Binding-site contacts:
Ligand atom N contacts residue TYR268 of chain 1.B at 4.2 Å.
Ligand atom C contacts residue SER189 of chain 1.C at 3.9 Å.
Ligand atom N contacts residue GLU217 of chain 1.B at 2.4 Å (salt-bridge).
Ligand atom CG contacts residue TYR123 of chain 1.C at 4.4 Å (hydrophobic).
Ligand atom CD contacts residue TYR268 of chain 1.B at 3.8 Å (hydrophobic).
Ligand atom OXT contacts residue ARG125 of chain 1.C at 2.8 Å (salt-bridge).
Ligand atom OXT contacts residue SER189 of chain 1.C at 3.0 Å (h-bond).
Ligand atom CD contacts residue TYR262 of chain 1.B at 4.5 Å (hydrophobic).
Ligand atom O contacts residue THR265 of chain 1.B at 4.3 Å.
Ligand atom CB contacts residue TYR123 of chain 1.C at 4.2 Å (hydrophobic).
Ligand atom N contacts residue PHE159 of chain 1.B at 3.8 Å.
Ligand atom CD contacts residue TYR219 of chain 1.B at 3.2 Å (hydrophobic).
Ligand atom OXT contacts residue TYR123 of chain 1.C at 4.5 Å.
Ligand atom N contacts residue TYR219 of chain 1.B at 4.1 Å.
Ligand atom C contacts residue TYR123 of chain 1.C at 3.9 Å (hydrophobic).
Ligand atom CG contacts residue TYR268 of chain 1.B at 4.2 Å (hydrophobic).
Ligand atom N contacts residue SER218 of chain 1.B at 3.4 Å (h-bond).
Ligand atom CB contacts residue TYR262 of chain 1.B at 4.2 Å (hydrophobic).
Ligand atom CB contacts residue THR265 of chain 1.B at 4.5 Å.
Ligand atom CB contacts residue TYR268 of chain 1.B at 4.3 Å (hydrophobic).
Ligand atom CG contacts residue SER189 of chain 1.C at 4.5 Å.
Ligand atom OXT contacts residue THR265 of chain 1.B at 3.4 Å.
Ligand atom CD contacts residue SER218 of chain 1.B at 4.0 Å.
Ligand atom O contacts residue TYR262 of chain 1.B at 3.9 Å.
Ligand atom CB contacts residue TYR219 of chain 1.B at 4.2 Å (hydrophobic).
Ligand atom O contacts residue ARG125 of chain 1.C at 2.5 Å (salt-bridge).
Ligand atom N contacts residue TYR262 of chain 1.B at 3.7 Å.
Ligand atom CG contacts residue TYR219 of chain 1.B at 4.1 Å (hydrophobic).
Ligand atom O contacts residue TYR123 of chain 1.C at 3.5 Å.
Ligand atom CD contacts residue GLU217 of chain 1.B at 3.8 Å.
Ligand atom C contacts residue ARG125 of chain 1.C at 3.2 Å.
Ligand atom O contacts residue GLN104 of chain 1.C at 4.4 Å.
Ligand atom CG contacts residue THR265 of chain 1.B at 4.3 Å.
Ligand atom CD contacts residue PHE159 of chain 1.B at 4.4 Å (hydrophobic).
Ligand atom C contacts residue THR265 of chain 1.B at 3.8 Å.

Sequence of chain 1.C:
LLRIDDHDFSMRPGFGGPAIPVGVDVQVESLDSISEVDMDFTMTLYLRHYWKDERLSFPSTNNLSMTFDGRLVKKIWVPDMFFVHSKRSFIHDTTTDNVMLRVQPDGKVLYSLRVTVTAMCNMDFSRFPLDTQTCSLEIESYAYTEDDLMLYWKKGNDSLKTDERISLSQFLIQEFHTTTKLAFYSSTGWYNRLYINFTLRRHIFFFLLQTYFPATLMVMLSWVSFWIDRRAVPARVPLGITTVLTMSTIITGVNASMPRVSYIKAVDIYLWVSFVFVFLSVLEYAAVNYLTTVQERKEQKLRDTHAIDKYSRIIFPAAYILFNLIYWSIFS

A protein and the small-molecule ligand that binds it are described below.
Small molecule (SMILES): NCCCC(=O)O

Sequence of chain 1.B:
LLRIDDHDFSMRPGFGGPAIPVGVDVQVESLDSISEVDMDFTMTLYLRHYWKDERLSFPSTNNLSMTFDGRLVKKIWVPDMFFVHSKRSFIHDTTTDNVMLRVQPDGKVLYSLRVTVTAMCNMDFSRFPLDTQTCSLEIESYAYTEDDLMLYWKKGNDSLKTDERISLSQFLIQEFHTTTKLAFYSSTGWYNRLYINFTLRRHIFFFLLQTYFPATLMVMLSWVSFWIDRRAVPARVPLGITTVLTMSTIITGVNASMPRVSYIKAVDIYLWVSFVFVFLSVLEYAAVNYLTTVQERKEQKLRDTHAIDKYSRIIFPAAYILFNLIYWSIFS